Binding-site contacts:
Ligand atom OP2 contacts residue PRO276 of chain 25.A at 3.9 Å.
Ligand atom O3' contacts residue GLN137 of chain 25.A at 2.0 Å (h-bond).
Ligand atom P contacts residue ASN139 of chain 25.A at 3.7 Å.
Ligand atom C5 contacts residue TRP60 of chain 25.A at 3.8 Å (hydrophobic).
Ligand atom N3 contacts residue TRP60 of chain 25.A at 3.0 Å.
Ligand atom N6 contacts residue GLY57 of chain 25.A at 3.7 Å.
Ligand atom O3' contacts residue TRP60 of chain 25.A at 4.4 Å.
Ligand atom O3' contacts residue PRO276 of chain 25.A at 3.4 Å.
Ligand atom OP1 contacts residue GLN137 of chain 25.A at 4.4 Å.
Ligand atom N6 contacts residue TRP60 of chain 25.A at 3.0 Å.
Ligand atom C3' contacts residue GLN137 of chain 25.A at 2.6 Å.
Ligand atom C2' contacts residue TRP60 of chain 25.A at 4.1 Å (hydrophobic).
Ligand atom C4 contacts residue TRP60 of chain 25.A at 3.5 Å (hydrophobic).
Ligand atom N7 contacts residue TRP60 of chain 25.A at 3.9 Å.
Ligand atom N6 contacts residue ASP58 of chain 25.A at 4.3 Å.
Ligand atom C1' contacts residue TRP60 of chain 25.A at 3.5 Å (hydrophobic).
Ligand atom OP1 contacts residue PRO276 of chain 25.A at 3.1 Å.
Ligand atom N1 contacts residue TRP60 of chain 25.A at 3.5 Å.
Ligand atom C8 contacts residue TRP60 of chain 25.A at 4.4 Å (hydrophobic).
Ligand atom P contacts residue GLN137 of chain 25.A at 3.5 Å.
Ligand atom O5' contacts residue TRP60 of chain 25.A at 3.8 Å.
Ligand atom OP2 contacts residue ASN139 of chain 25.A at 3.3 Å (h-bond).
Ligand atom O5' contacts residue PRO276 of chain 25.A at 2.8 Å.
Ligand atom C5' contacts residue PRO276 of chain 25.A at 3.7 Å (hydrophobic).
Ligand atom OP2 contacts residue ARG534 of chain 25.A at 3.6 Å.
Ligand atom OP2 contacts residue TRP60 of chain 25.A at 4.4 Å.
Ligand atom C2' contacts residue GLN137 of chain 25.A at 2.9 Å.
Ligand atom N9 contacts residue TRP60 of chain 25.A at 3.8 Å.
Ligand atom O5' contacts residue GLN137 of chain 25.A at 4.3 Å.
Ligand atom P contacts residue PRO276 of chain 25.A at 3.8 Å.
Ligand atom C2 contacts residue TRP60 of chain 25.A at 3.4 Å (hydrophobic).
Ligand atom OP1 contacts residue ASN139 of chain 25.A at 3.1 Å (h-bond).
Ligand atom O4' contacts residue TRP60 of chain 25.A at 4.2 Å.
Ligand atom C3' contacts residue PRO276 of chain 25.A at 3.2 Å (hydrophobic).
Ligand atom OP1 contacts residue ASN275 of chain 25.A at 4.5 Å.
Ligand atom C4' contacts residue PRO276 of chain 25.A at 3.7 Å (hydrophobic).
Ligand atom C6 contacts residue TRP60 of chain 25.A at 3.4 Å (hydrophobic).
Ligand atom C1' contacts residue GLN137 of chain 25.A at 4.0 Å.
Ligand atom C4' contacts residue GLN137 of chain 25.A at 4.1 Å.
Ligand atom OP2 contacts residue GLN137 of chain 25.A at 3.8 Å.

Sequence of chain 25.A:
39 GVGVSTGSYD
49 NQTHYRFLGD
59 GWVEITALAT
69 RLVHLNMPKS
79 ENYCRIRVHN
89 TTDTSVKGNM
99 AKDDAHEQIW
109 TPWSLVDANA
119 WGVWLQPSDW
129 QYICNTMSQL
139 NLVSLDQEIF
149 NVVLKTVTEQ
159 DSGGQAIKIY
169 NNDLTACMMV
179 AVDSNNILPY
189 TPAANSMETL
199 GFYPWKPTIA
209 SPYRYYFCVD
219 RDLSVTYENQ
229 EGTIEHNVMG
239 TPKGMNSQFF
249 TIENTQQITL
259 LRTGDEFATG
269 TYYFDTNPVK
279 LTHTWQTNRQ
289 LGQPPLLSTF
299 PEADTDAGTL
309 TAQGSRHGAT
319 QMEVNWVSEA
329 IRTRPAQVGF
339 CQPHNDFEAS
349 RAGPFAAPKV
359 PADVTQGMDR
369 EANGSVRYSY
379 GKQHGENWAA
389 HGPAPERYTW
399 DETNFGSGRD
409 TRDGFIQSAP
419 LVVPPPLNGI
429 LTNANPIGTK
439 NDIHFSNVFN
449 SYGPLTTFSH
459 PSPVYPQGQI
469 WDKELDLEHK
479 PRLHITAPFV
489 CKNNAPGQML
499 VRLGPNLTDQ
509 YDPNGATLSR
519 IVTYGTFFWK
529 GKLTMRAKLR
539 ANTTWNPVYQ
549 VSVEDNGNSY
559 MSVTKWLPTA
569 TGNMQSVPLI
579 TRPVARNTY

This protein binds this small molecule.
Small molecule (SMILES): Nc1ccn([C@H]2C[C@H](O[P](=O)(O)OC[C@H]3O[C@@H](n4cnc5c(N)ncnc54)C[C@@H]3O[P](=O)(O)OC[C@H]3O[C@@H](n4cnc5c(N)ncnc54)C[C@@H]3O[P](=O)(O)OC[C@H]3O[C@@H](n4cnc5c(N)ncnc54)C[C@@H]3O)[C@@H](COP(=O)=O)O2)c(=O)n1